A small-molecule ligand and the protein it binds are described below.
Small molecule (SMILES): Nc1ncnc2c1ncn2[C@H]1C[C@H](O)[C@@H](CO[P](=O)(O)N[P](=O)(O)OP(=O)(O)O)O1

Sequence of chain 1.G:
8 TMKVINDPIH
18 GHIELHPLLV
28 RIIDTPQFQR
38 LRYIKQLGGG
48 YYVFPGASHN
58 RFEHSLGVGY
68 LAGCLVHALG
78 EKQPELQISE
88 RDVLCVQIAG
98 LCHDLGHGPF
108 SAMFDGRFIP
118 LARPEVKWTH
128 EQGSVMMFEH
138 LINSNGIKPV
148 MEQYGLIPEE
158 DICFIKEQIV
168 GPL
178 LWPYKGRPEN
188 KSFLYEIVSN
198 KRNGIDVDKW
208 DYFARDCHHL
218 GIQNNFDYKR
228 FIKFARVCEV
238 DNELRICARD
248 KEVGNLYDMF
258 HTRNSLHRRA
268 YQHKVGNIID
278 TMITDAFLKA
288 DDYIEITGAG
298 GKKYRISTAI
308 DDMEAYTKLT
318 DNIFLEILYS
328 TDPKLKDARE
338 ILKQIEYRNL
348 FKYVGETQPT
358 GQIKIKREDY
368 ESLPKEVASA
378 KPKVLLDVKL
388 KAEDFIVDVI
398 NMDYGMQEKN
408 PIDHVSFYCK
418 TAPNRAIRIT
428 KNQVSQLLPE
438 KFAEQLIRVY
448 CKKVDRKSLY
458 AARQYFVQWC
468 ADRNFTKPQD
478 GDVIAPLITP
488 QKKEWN

Binding-site contacts:
Ligand atom PA contacts residue ARG58 of chain 1.G at 3.5 Å.
Ligand atom C2 contacts residue LEU44 of chain 1.G at 3.4 Å (hydrophobic).
Ligand atom O1A contacts residue FE1 of chain 1.AB at 2.1 Å.
Ligand atom C3' contacts residue TYR209 of chain 1.G at 3.5 Å (hydrophobic).
Ligand atom PA contacts residue MG1 of chain 1.BB at 3.2 Å.
Ligand atom O3B contacts residue MG1 of chain 1.CB at 3.5 Å.
Ligand atom O2G contacts residue LYS206 of chain 1.G at 3.4 Å.
Ligand atom PA contacts residue FE1 of chain 1.AB at 3.2 Å.
Ligand atom O3' contacts residue ASP213 of chain 1.G at 2.6 Å (salt-bridge).
Ligand atom O3' contacts residue GLN43 of chain 1.G at 2.8 Å (h-bond).
Ligand atom C4' contacts residue ARG58 of chain 1.G at 3.4 Å.
Ligand atom O2A contacts residue ASP101 of chain 1.G at 3.2 Å (salt-bridge).
Ligand atom O1G contacts residue LYS206 of chain 1.G at 2.8 Å (salt-bridge).
Ligand atom O4' contacts residue ARG58 of chain 1.G at 3.0 Å (salt-bridge).
Ligand atom O1B contacts residue MG1 of chain 1.CB at 2.0 Å.
Ligand atom O2A contacts residue HIS104 of chain 1.G at 3.1 Å (h-bond).
Ligand atom C5 contacts residue ALA109 of chain 1.G at 3.5 Å (hydrophobic).
Ligand atom C6 contacts residue TYR268 of chain 1.G at 3.4 Å (hydrophobic).
Ligand atom O3G contacts residue ARG260 of chain 1.G at 2.9 Å (salt-bridge).
Ligand atom N1 contacts residue TYR268 of chain 1.G at 3.0 Å (h-bond).
Ligand atom O2G contacts residue TYR209 of chain 1.G at 2.4 Å (h-bond).
Ligand atom O2A contacts residue HIS127 of chain 1.G at 2.9 Å (h-bond).
Ligand atom O1A contacts residue HIS61 of chain 1.G at 3.2 Å (h-bond).
Ligand atom PB contacts residue MG1 of chain 1.CB at 3.3 Å.
Ligand atom O2A contacts residue MG1 of chain 1.BB at 2.1 Å.
Ligand atom N7 contacts residue ALA109 of chain 1.G at 3.5 Å.
Ligand atom PG contacts residue MG1 of chain 1.CB at 3.2 Å.
Ligand atom O1A contacts residue ASP101 of chain 1.G at 3.0 Å (salt-bridge).
Ligand atom O1B contacts residue ASP205 of chain 1.G at 3.6 Å (salt-bridge).
Ligand atom N6 contacts residue TYR268 of chain 1.G at 3.5 Å (h-bond).
Ligand atom O1G contacts residue MG1 of chain 1.CB at 2.1 Å.
Ligand atom O1A contacts residue ARG58 of chain 1.G at 2.9 Å (salt-bridge).
Ligand atom O3' contacts residue LEU44 of chain 1.G at 3.5 Å.
Ligand atom O2G contacts residue ARG260 of chain 1.G at 2.8 Å (salt-bridge).
Ligand atom C3' contacts residue ASP213 of chain 1.G at 3.4 Å.
Ligand atom N6 contacts residue GLN269 of chain 1.G at 3.5 Å (h-bond).
Ligand atom O1A contacts residue ASP205 of chain 1.G at 3.1 Å (salt-bridge).
Ligand atom O3' contacts residue TYR209 of chain 1.G at 3.6 Å.
Ligand atom O5' contacts residue ARG58 of chain 1.G at 3.5 Å (salt-bridge).
Ligand atom N3A contacts residue ASP205 of chain 1.G at 2.8 Å (salt-bridge).